Sequence of chain 2.C:
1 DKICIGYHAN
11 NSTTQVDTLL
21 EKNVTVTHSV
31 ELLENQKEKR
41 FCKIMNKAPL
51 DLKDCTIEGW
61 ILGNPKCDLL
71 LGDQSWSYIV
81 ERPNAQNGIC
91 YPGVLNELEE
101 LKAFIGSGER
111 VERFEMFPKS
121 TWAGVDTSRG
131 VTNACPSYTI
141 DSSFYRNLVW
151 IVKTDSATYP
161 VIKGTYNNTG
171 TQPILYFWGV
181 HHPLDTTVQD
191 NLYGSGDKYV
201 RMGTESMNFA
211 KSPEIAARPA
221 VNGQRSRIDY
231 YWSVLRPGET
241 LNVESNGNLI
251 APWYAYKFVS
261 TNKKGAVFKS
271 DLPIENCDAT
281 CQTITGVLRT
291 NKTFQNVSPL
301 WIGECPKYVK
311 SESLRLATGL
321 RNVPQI

Binding-site contacts:
Ligand atom C6 contacts residue ASN133 of chain 2.C at 4.0 Å.
Ligand atom C5 contacts residue GLN224 of chain 2.C at 3.7 Å.
Ligand atom C5 contacts residue ASN133 of chain 2.C at 4.0 Å.
Ligand atom O9 contacts residue SER226 of chain 2.C at 2.9 Å (h-bond).
Ligand atom O6 contacts residue GLY223 of chain 2.C at 2.6 Å (h-bond).
Ligand atom O1A contacts residue ASN133 of chain 2.C at 2.8 Å (h-bond).
Ligand atom O1B contacts residue GLN224 of chain 2.C at 3.0 Å (h-bond).
Ligand atom C4 contacts residue ASN133 of chain 2.C at 3.1 Å.
Ligand atom N5 contacts residue VAL131 of chain 2.C at 3.0 Å (h-bond).
Ligand atom C10 contacts residue ARG129 of chain 2.C at 3.9 Å.
Ligand atom O1A contacts residue THR132 of chain 2.C at 3.2 Å.
Ligand atom O8 contacts residue GLN224 of chain 2.C at 2.8 Å (h-bond).
Ligand atom O10 contacts residue TRP150 of chain 2.C at 3.8 Å.
Ligand atom O8 contacts residue TYR91 of chain 2.C at 3.4 Å (h-bond).
Ligand atom O9 contacts residue TYR91 of chain 2.C at 3.4 Å (h-bond).
Ligand atom C8 contacts residue TYR91 of chain 2.C at 4.0 Å (hydrophobic).
Ligand atom O8 contacts residue TRP150 of chain 2.C at 4.0 Å.
Ligand atom O7 contacts residue LEU192 of chain 2.C at 3.5 Å.
Ligand atom C4 contacts residue VAL131 of chain 2.C at 3.6 Å (hydrophobic).
Ligand atom C4 contacts residue GLN224 of chain 2.C at 4.0 Å.
Ligand atom O10 contacts residue VAL131 of chain 2.C at 3.8 Å.
Ligand atom C1 contacts residue ASN133 of chain 2.C at 3.3 Å.
Ligand atom C9 contacts residue HIS181 of chain 2.C at 3.6 Å.
Ligand atom O1B contacts residue THR132 of chain 2.C at 2.8 Å (h-bond).
Ligand atom O9 contacts residue VAL188 of chain 2.C at 3.8 Å.
Ligand atom C5 contacts residue GLY223 of chain 2.C at 3.8 Å.
Ligand atom C6 contacts residue GLY223 of chain 2.C at 3.4 Å.
Ligand atom C5 contacts residue VAL131 of chain 2.C at 3.9 Å (hydrophobic).
Ligand atom O1B contacts residue ASN133 of chain 2.C at 3.5 Å (h-bond).
Ligand atom O9 contacts residue HIS181 of chain 2.C at 4.0 Å.
Ligand atom O10 contacts residue VAL152 of chain 2.C at 4.0 Å.
Ligand atom C11 contacts residue LEU192 of chain 2.C at 3.6 Å (hydrophobic).
Ligand atom C10 contacts residue VAL131 of chain 2.C at 3.8 Å (hydrophobic).
Ligand atom C7 contacts residue TRP150 of chain 2.C at 3.7 Å (hydrophobic).
Ligand atom O10 contacts residue ARG129 of chain 2.C at 3.2 Å (salt-bridge).
Ligand atom C1 contacts residue THR132 of chain 2.C at 3.4 Å.
Ligand atom C9 contacts residue TRP150 of chain 2.C at 3.8 Å (hydrophobic).
Ligand atom C6 contacts residue GLN224 of chain 2.C at 3.9 Å.
Ligand atom C9 contacts residue TYR91 of chain 2.C at 3.3 Å (hydrophobic).
Ligand atom O4 contacts residue ASN133 of chain 2.C at 3.3 Å (h-bond).

The protein below binds the small molecule below.
Small molecule (SMILES): CC(=O)N[C@H]1[C@H](O[C@H]2[C@@H](O)[C@@H](CO)OC[C@@H]2O)O[C@H](CO)[C@@H](O)[C@@H]1O[C@@H]1O[C@H](CO)[C@H](O)[C@H](O[C@]2(C(=O)O)C[C@H](O)[C@@H](NC(C)=O)[C@H]([C@H](O)[C@H](O)CO)O2)[C@H]1O